Sequence of chain 1.C:
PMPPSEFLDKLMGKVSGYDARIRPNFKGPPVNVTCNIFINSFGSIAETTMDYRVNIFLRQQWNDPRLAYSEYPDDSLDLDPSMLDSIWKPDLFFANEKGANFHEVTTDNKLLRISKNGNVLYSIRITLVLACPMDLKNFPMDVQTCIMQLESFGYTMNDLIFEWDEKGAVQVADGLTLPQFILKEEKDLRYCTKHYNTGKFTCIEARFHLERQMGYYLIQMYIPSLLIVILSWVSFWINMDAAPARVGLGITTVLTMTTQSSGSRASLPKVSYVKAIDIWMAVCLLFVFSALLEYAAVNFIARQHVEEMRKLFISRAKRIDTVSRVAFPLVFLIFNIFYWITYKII

Binding-site contacts:
Ligand atom C contacts residue LEU141 of chain 1.C at 4.4 Å (hydrophobic).
Ligand atom C contacts residue PHE87 of chain 1.C at 4.3 Å (hydrophobic).
Ligand atom O contacts residue SER153 of chain 1.C at 4.2 Å.
Ligand atom C contacts residue PHE231 of chain 1.D at 4.0 Å (hydrophobic).
Ligand atom CA contacts residue PHE87 of chain 1.C at 3.6 Å (hydrophobic).
Ligand atom CA contacts residue PHE231 of chain 1.D at 4.0 Å (hydrophobic).
Ligand atom OXT contacts residue PHE87 of chain 1.C at 4.1 Å.
Ligand atom N contacts residue PHE231 of chain 1.D at 4.1 Å.
Ligand atom CA contacts residue PHE183 of chain 1.D at 4.1 Å (hydrophobic).
Ligand atom C contacts residue PHE183 of chain 1.D at 4.0 Å (hydrophobic).
Ligand atom O contacts residue PHE231 of chain 1.D at 4.0 Å.
Ligand atom OXT contacts residue SER153 of chain 1.C at 4.0 Å.
Ligand atom C contacts residue ARG89 of chain 1.C at 4.0 Å.
Ligand atom N contacts residue PHE123 of chain 1.D at 4.3 Å.
Ligand atom C contacts residue SER153 of chain 1.C at 4.4 Å.
Ligand atom N contacts residue SER182 of chain 1.D at 3.6 Å.
Ligand atom OXT contacts residue THR228 of chain 1.D at 3.9 Å.
Ligand atom N contacts residue PHE183 of chain 1.D at 3.3 Å (h-bond).
Ligand atom OXT contacts residue TYR226 of chain 1.D at 4.5 Å.
Ligand atom O contacts residue PHE183 of chain 1.D at 3.0 Å (h-bond).
Ligand atom CA contacts residue TYR226 of chain 1.D at 3.7 Å (hydrophobic).
Ligand atom N contacts residue TYR226 of chain 1.D at 4.4 Å.
Ligand atom O contacts residue LEU141 of chain 1.C at 3.4 Å.
Ligand atom OXT contacts residue ARG89 of chain 1.C at 2.8 Å (salt-bridge).
Ligand atom OXT contacts residue PHE231 of chain 1.D at 4.4 Å.

This protein binds this small molecule.
Small molecule (SMILES): NCC(=O)O

Sequence of chain 1.D:
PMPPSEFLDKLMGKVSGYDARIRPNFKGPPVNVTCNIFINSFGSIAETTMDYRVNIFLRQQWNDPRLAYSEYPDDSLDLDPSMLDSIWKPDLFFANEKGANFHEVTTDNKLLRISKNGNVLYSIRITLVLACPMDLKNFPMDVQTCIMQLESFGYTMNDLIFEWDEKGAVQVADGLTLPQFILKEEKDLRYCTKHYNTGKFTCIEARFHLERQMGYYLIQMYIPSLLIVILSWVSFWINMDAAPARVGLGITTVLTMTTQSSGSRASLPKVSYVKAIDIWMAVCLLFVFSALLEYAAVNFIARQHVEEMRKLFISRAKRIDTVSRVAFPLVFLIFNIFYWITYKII